This small molecule binds to this protein.
Small molecule (SMILES): O=C1CC[C@H](NC(=O)c2ccccc2C(=O)O)C(=O)N1

Binding-site contacts:
Ligand atom CAN contacts residue HIS52 of chain 1.C at 3.9 Å.
Ligand atom CAR contacts residue HIS56 of chain 1.C at 3.6 Å.
Ligand atom CG contacts residue TRP85 of chain 1.C at 3.7 Å (hydrophobic).
Ligand atom CAM contacts residue PRO51 of chain 1.C at 3.8 Å (hydrophobic).
Ligand atom NE2 contacts residue PHE77 of chain 1.C at 2.9 Å (h-bond).
Ligand atom OE1 contacts residue PHE77 of chain 1.C at 3.6 Å.
Ligand atom CAR contacts residue ASN50 of chain 1.C at 3.5 Å.
Ligand atom CAJ contacts residue ASN50 of chain 1.C at 3.5 Å.
Ligand atom CB contacts residue TRP99 of chain 1.C at 3.5 Å (hydrophobic).
Ligand atom CD contacts residue PHE77 of chain 1.C at 3.6 Å (hydrophobic).
Ligand atom CAP contacts residue ASN50 of chain 1.C at 3.4 Å.
Ligand atom OAT contacts residue TRP99 of chain 1.C at 3.4 Å.
Ligand atom CG contacts residue TRP79 of chain 1.C at 3.8 Å (hydrophobic).
Ligand atom CD contacts residue TRP85 of chain 1.C at 3.8 Å (hydrophobic).
Ligand atom C contacts residue TRP79 of chain 1.C at 3.4 Å (hydrophobic).
Ligand atom CAK contacts residue ASN50 of chain 1.C at 3.7 Å.
Ligand atom C contacts residue PHE77 of chain 1.C at 3.6 Å (hydrophobic).
Ligand atom O contacts residue TRP79 of chain 1.C at 3.6 Å.
Ligand atom CB contacts residue TRP85 of chain 1.C at 3.7 Å (hydrophobic).
Ligand atom CD contacts residue TYR101 of chain 1.C at 3.3 Å (hydrophobic).
Ligand atom OAS contacts residue HIS56 of chain 1.C at 2.7 Å (h-bond).
Ligand atom OE1 contacts residue TRP79 of chain 1.C at 3.0 Å (h-bond).
Ligand atom CAQ contacts residue ASN50 of chain 1.C at 3.4 Å.
Ligand atom OE1 contacts residue SER78 of chain 1.C at 3.5 Å.
Ligand atom CG contacts residue TRP99 of chain 1.C at 3.7 Å (hydrophobic).
Ligand atom O contacts residue PRO51 of chain 1.C at 3.4 Å.
Ligand atom OAL contacts residue TRP99 of chain 1.C at 3.6 Å.
Ligand atom OAS contacts residue ASN50 of chain 1.C at 2.9 Å (h-bond).
Ligand atom CG contacts residue TYR101 of chain 1.C at 3.4 Å (hydrophobic).
Ligand atom CD contacts residue TRP79 of chain 1.C at 3.4 Å (hydrophobic).
Ligand atom OE1 contacts residue TYR101 of chain 1.C at 2.8 Å (h-bond).
Ligand atom OAT contacts residue HIS96 of chain 1.C at 3.6 Å.
Ligand atom OAL contacts residue TRP79 of chain 1.C at 3.8 Å.
Ligand atom OE1 contacts residue TRP85 of chain 1.C at 3.8 Å.
Ligand atom CAO contacts residue HIS52 of chain 1.C at 3.8 Å.
Ligand atom OAT contacts residue HIS56 of chain 1.C at 3.8 Å.
Ligand atom OAL contacts residue ASN50 of chain 1.C at 3.2 Å.
Ligand atom CA contacts residue TRP79 of chain 1.C at 3.7 Å (hydrophobic).
Ligand atom O contacts residue PHE77 of chain 1.C at 3.6 Å (h-bond).
Ligand atom NE2 contacts residue TRP79 of chain 1.C at 3.4 Å.

Sequence of chain 1.C:
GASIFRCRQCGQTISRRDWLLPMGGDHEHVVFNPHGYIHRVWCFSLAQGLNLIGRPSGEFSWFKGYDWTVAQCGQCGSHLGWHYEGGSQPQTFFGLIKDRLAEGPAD